Sequence of chain 2.A:
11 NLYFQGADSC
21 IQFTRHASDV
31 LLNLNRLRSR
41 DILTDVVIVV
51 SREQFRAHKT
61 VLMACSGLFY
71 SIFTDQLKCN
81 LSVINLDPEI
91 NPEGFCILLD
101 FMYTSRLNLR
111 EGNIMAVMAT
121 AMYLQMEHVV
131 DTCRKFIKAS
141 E

Binding-site contacts:
Ligand atom C8 contacts residue MET63 of chain 1.A at 3.4 Å (hydrophobic).
Ligand atom CL1 contacts residue TYR70 of chain 1.A at 3.5 Å.
Ligand atom C3 contacts residue MET63 of chain 1.A at 3.8 Å (hydrophobic).
Ligand atom C12 contacts residue MET63 of chain 1.A at 3.8 Å (hydrophobic).
Ligand atom N17 contacts residue GLN125 of chain 1.A at 3.1 Å (h-bond).
Ligand atom C5 contacts residue LEU37 of chain 2.A at 3.8 Å (hydrophobic).
Ligand atom CL1 contacts residue ALA64 of chain 1.A at 3.5 Å.
Ligand atom N17 contacts residue GLY67 of chain 1.A at 3.8 Å.
Ligand atom O22 contacts residue ARG36 of chain 2.A at 3.4 Å.
Ligand atom CL1 contacts residue ASN33 of chain 2.A at 3.8 Å.
Ligand atom C13 contacts residue GLN125 of chain 1.A at 3.4 Å.
Ligand atom C3 contacts residue ASN33 of chain 2.A at 3.7 Å.
Ligand atom C13 contacts residue CYS65 of chain 1.A at 3.9 Å (hydrophobic).
Ligand atom C12 contacts residue TYR70 of chain 1.A at 3.2 Å (hydrophobic).
Ligand atom C1 contacts residue GLY67 of chain 1.A at 3.5 Å.
Ligand atom CL1 contacts residue LEU37 of chain 2.A at 3.6 Å.
Ligand atom N19 contacts residue ASN33 of chain 2.A at 3.9 Å.
Ligand atom C11 contacts residue TYR70 of chain 1.A at 3.5 Å (hydrophobic).
Ligand atom C10 contacts residue MET63 of chain 1.A at 3.7 Å (hydrophobic).
Ligand atom O25 contacts residue ARG36 of chain 2.A at 3.6 Å.
Ligand atom C3 contacts residue ALA64 of chain 1.A at 3.5 Å (hydrophobic).
Ligand atom N21 contacts residue ARG40 of chain 2.A at 3.4 Å (salt-bridge).
Ligand atom O23 contacts residue MET126 of chain 1.A at 3.4 Å.
Ligand atom N18 contacts residue CYS65 of chain 1.A at 3.4 Å (h-bond).
Ligand atom C10 contacts residue TYR70 of chain 1.A at 3.5 Å (hydrophobic).
Ligand atom N20 contacts residue ARG36 of chain 2.A at 3.8 Å.
Ligand atom CL1 contacts residue MET63 of chain 1.A at 3.0 Å.
Ligand atom C2 contacts residue TYR70 of chain 1.A at 3.9 Å (hydrophobic).
Ligand atom N19 contacts residue MET63 of chain 1.A at 2.8 Å (h-bond).
Ligand atom O23 contacts residue GLU127 of chain 1.A at 3.1 Å (salt-bridge).
Ligand atom C6 contacts residue GLY67 of chain 1.A at 3.6 Å.
Ligand atom N21 contacts residue ARG36 of chain 2.A at 3.6 Å.
Ligand atom C16 contacts residue ARG36 of chain 2.A at 3.9 Å.
Ligand atom O25 contacts residue TYR70 of chain 1.A at 3.1 Å (h-bond).
Ligand atom O25 contacts residue ARG40 of chain 2.A at 3.2 Å (salt-bridge).
Ligand atom O22 contacts residue ARG40 of chain 2.A at 3.2 Å (salt-bridge).
Ligand atom C5 contacts residue TYR70 of chain 1.A at 3.1 Å (hydrophobic).
Ligand atom O23 contacts residue GLN125 of chain 1.A at 3.4 Å (h-bond).
Ligand atom N19 contacts residue TYR70 of chain 1.A at 3.8 Å.
Ligand atom N21 contacts residue TYR70 of chain 1.A at 3.4 Å (h-bond).

Sequence of chain 1.A:
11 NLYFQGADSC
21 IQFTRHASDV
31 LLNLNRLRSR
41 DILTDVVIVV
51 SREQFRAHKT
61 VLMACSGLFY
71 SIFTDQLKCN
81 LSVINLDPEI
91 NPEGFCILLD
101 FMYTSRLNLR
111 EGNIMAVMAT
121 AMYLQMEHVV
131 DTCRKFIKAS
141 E

A protein and the small-molecule ligand that binds it are described below.
Small molecule (SMILES): O=C(O)CCNc1cc(Nc2ccc3[nH]c(=O)[nH]c3c2)c(Cl)cc1[N+](=O)[O-]